A small-molecule ligand and the protein it binds are described below.
Small molecule (SMILES): Nc1cc(CO)cc2ncn([C@@H]3O[C@H](COS(=O)(=O)NC(=O)[C@@H](N)Cc4ccc(O)cc4)[C@@H](O)[C@H]3O)c12

Binding-site contacts:
Ligand atom C06 contacts residue GLN179 of chain 1.B at 3.1 Å.
Ligand atom N contacts residue TYR175 of chain 1.B at 2.5 Å (h-bond).
Ligand atom O2S contacts residue ASP41 of chain 1.B at 2.9 Å (salt-bridge).
Ligand atom O3' contacts residue GLY198 of chain 1.B at 2.8 Å (h-bond).
Ligand atom C05 contacts residue GLY39 of chain 1.B at 3.5 Å.
Ligand atom CA contacts residue TYR175 of chain 1.B at 3.5 Å (hydrophobic).
Ligand atom N contacts residue GLN179 of chain 1.B at 2.9 Å (h-bond).
Ligand atom CA contacts residue GLN201 of chain 1.B at 3.4 Å.
Ligand atom C10 contacts residue ASP41 of chain 1.B at 3.5 Å.
Ligand atom C04 contacts residue GLN179 of chain 1.B at 3.5 Å.
Ligand atom O3' contacts residue GLY197 of chain 1.B at 3.2 Å.
Ligand atom CB contacts residue GLY39 of chain 1.B at 3.5 Å.
Ligand atom O3' contacts residue NA1 of chain 1.F at 2.8 Å (h-bond).
Ligand atom CA contacts residue ASP81 of chain 1.B at 3.6 Å.
Ligand atom O2' contacts residue GLY198 of chain 1.B at 3.0 Å (h-bond).
Ligand atom N contacts residue GLN201 of chain 1.B at 3.1 Å (h-bond).
Ligand atom C07 contacts residue ASP182 of chain 1.B at 3.4 Å.
Ligand atom C09 contacts residue LEU71 of chain 1.B at 3.6 Å (hydrophobic).
Ligand atom C05 contacts residue NA1 of chain 1.F at 3.6 Å.
Ligand atom C3' contacts residue NA1 of chain 1.F at 3.1 Å.
Ligand atom C4 contacts residue GLY50 of chain 1.B at 3.5 Å.
Ligand atom O08 contacts residue ASP182 of chain 1.B at 2.7 Å (salt-bridge).
Ligand atom C10 contacts residue TYR175 of chain 1.B at 3.4 Å (hydrophobic).
Ligand atom CB contacts residue TYR175 of chain 1.B at 3.6 Å (hydrophobic).
Ligand atom OM2 contacts residue ILE228 of chain 1.B at 2.8 Å (h-bond).
Ligand atom C5 contacts residue GLY50 of chain 1.B at 3.5 Å.
Ligand atom C06 contacts residue GLN195 of chain 1.B at 3.4 Å.
Ligand atom N6 contacts residue PRO54 of chain 1.B at 3.6 Å.
Ligand atom OM2 contacts residue LEU227 of chain 1.B at 3.6 Å.
Ligand atom O4' contacts residue PRO54 of chain 1.B at 3.5 Å.
Ligand atom N contacts residue ASP81 of chain 1.B at 2.7 Å (salt-bridge).
Ligand atom O08 contacts residue TYR37 of chain 1.B at 2.9 Å (h-bond).
Ligand atom C6 contacts residue GLY50 of chain 1.B at 3.5 Å.
Ligand atom C09 contacts residue ASP182 of chain 1.B at 3.3 Å.
Ligand atom C05 contacts residue GLN179 of chain 1.B at 3.2 Å.
Ligand atom O contacts residue ASP81 of chain 1.B at 3.3 Å (salt-bridge).
Ligand atom C3 contacts residue GLY50 of chain 1.B at 3.4 Å.
Ligand atom C5' contacts residue GLY39 of chain 1.B at 3.6 Å.
Ligand atom O2' contacts residue ASP200 of chain 1.B at 2.5 Å (salt-bridge).
Ligand atom C2M contacts residue ILE228 of chain 1.B at 3.5 Å (hydrophobic).

Sequence of chain 1.B:
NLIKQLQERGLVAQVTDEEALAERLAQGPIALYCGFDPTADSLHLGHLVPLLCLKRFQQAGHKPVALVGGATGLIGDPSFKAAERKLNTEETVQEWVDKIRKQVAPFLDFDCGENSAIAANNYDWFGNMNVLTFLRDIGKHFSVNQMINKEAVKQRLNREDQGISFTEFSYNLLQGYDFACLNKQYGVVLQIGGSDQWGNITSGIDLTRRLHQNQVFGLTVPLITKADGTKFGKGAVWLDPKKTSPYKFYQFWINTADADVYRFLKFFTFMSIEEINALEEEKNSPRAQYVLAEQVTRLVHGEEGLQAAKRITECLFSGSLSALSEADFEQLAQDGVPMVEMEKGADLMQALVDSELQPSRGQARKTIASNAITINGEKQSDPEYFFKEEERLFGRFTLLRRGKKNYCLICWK